The protein below binds the small molecule below.
Small molecule (SMILES): C[C@]12CC[C@@H]3c4ccc(O)cc4CC[C@H]3[C@@H]1CC[C@@H]2O

Binding-site contacts:
Ligand atom O3 contacts residue LEU83 of chain 1.A at 3.6 Å (h-bond).
Ligand atom C12 contacts residue LEU42 of chain 1.A at 4.0 Å (hydrophobic).
Ligand atom C6 contacts residue LEU87 of chain 1.A at 3.8 Å (hydrophobic).
Ligand atom C2 contacts residue ALA46 of chain 1.A at 4.0 Å (hydrophobic).
Ligand atom C5 contacts residue LEU87 of chain 1.A at 4.2 Å (hydrophobic).
Ligand atom C18 contacts residue LEU221 of chain 1.A at 4.1 Å (hydrophobic).
Ligand atom C16 contacts residue ILE120 of chain 1.A at 4.1 Å (hydrophobic).
Ligand atom O3 contacts residue ARG90 of chain 1.A at 3.2 Å (salt-bridge).
Ligand atom C2 contacts residue PHE100 of chain 1.A at 4.0 Å (hydrophobic).
Ligand atom C12 contacts residue MET39 of chain 1.A at 4.1 Å (hydrophobic).
Ligand atom C15 contacts residue ILE120 of chain 1.A at 4.0 Å (hydrophobic).
Ligand atom C9 contacts residue PHE100 of chain 1.A at 4.1 Å (hydrophobic).
Ligand atom C4 contacts residue LEU87 of chain 1.A at 4.0 Å (hydrophobic).
Ligand atom C3 contacts residue GLU49 of chain 1.A at 3.4 Å.
Ligand atom O17 contacts residue LEU221 of chain 1.A at 3.2 Å.
Ligand atom C16 contacts residue HIS220 of chain 1.A at 3.1 Å.
Ligand atom C2 contacts residue GLU49 of chain 1.A at 3.3 Å.
Ligand atom O3 contacts residue GLU49 of chain 1.A at 2.8 Å (salt-bridge).
Ligand atom C11 contacts residue LEU42 of chain 1.A at 3.8 Å (hydrophobic).
Ligand atom C4 contacts residue LEU83 of chain 1.A at 3.5 Å (hydrophobic).
Ligand atom C1 contacts residue PHE100 of chain 1.A at 4.0 Å (hydrophobic).
Ligand atom C16 contacts residue MET117 of chain 1.A at 4.1 Å (hydrophobic).
Ligand atom C1 contacts residue ALA46 of chain 1.A at 3.9 Å (hydrophobic).
Ligand atom C17 contacts residue MET117 of chain 1.A at 3.7 Å (hydrophobic).
Ligand atom C7 contacts residue LEU124 of chain 1.A at 4.1 Å (hydrophobic).
Ligand atom O17 contacts residue HIS220 of chain 1.A at 3.0 Å (h-bond).
Ligand atom C3 contacts residue PHE100 of chain 1.A at 4.1 Å (hydrophobic).
Ligand atom C18 contacts residue LEU80 of chain 1.A at 4.1 Å (hydrophobic).
Ligand atom C6 contacts residue MET84 of chain 1.A at 3.8 Å (hydrophobic).
Ligand atom C5 contacts residue PHE100 of chain 1.A at 3.7 Å (hydrophobic).
Ligand atom O17 contacts residue GLY217 of chain 1.A at 4.1 Å.
Ligand atom C18 contacts residue GLY217 of chain 1.A at 4.1 Å.
Ligand atom C4 contacts residue PHE100 of chain 1.A at 4.0 Å (hydrophobic).
Ligand atom C10 contacts residue PHE100 of chain 1.A at 3.6 Å (hydrophobic).
Ligand atom C16 contacts residue GLY217 of chain 1.A at 3.7 Å.
Ligand atom C17 contacts residue MET39 of chain 1.A at 3.7 Å (hydrophobic).
Ligand atom C3 contacts residue LEU83 of chain 1.A at 3.9 Å (hydrophobic).
Ligand atom C1 contacts residue LEU42 of chain 1.A at 3.5 Å (hydrophobic).
Ligand atom C17 contacts residue HIS220 of chain 1.A at 3.3 Å.
Ligand atom O17 contacts residue MET39 of chain 1.A at 3.1 Å.

Sequence of chain 1.A:
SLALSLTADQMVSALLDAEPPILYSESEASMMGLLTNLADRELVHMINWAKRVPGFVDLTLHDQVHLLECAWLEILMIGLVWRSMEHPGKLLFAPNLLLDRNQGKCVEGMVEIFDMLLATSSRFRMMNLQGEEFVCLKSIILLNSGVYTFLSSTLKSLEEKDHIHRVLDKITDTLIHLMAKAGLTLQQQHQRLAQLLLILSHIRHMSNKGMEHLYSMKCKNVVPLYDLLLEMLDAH